Sequence of chain 1.A:
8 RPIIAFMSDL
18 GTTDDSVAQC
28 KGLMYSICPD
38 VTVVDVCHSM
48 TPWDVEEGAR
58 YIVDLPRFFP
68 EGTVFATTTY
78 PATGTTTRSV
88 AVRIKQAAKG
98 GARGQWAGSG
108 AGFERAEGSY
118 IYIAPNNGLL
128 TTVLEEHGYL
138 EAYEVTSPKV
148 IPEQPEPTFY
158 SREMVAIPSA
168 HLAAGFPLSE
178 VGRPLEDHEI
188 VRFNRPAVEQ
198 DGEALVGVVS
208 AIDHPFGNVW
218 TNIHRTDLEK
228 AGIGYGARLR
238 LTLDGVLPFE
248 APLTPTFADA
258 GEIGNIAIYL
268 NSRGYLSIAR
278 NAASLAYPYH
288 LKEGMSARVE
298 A

The protein below binds the small molecule below.
Small molecule (SMILES): Nc1ncnc2c1ncn2[C@@H]1OC[C@@H](O)[C@H]1O

Sequence of chain 1.B:
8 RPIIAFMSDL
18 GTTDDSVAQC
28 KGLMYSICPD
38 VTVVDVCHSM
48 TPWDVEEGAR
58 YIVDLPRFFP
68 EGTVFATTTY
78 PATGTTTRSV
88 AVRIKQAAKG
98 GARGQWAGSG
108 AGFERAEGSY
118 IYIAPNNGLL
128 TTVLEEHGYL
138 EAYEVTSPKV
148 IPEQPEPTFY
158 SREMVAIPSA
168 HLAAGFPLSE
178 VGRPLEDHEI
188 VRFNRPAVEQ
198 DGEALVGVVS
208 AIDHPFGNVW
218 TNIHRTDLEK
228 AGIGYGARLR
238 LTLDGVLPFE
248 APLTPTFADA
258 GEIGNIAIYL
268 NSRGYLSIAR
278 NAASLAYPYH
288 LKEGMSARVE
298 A

Binding-site contacts:
Ligand atom C6 contacts residue PHE254 of chain 1.B at 3.4 Å (hydrophobic).
Ligand atom C6 contacts residue ARG277 of chain 1.B at 3.6 Å.
Ligand atom N1 contacts residue PHE254 of chain 1.B at 3.3 Å.
Ligand atom N3 contacts residue PHE254 of chain 1.B at 3.5 Å.
Ligand atom N6 contacts residue PHE254 of chain 1.B at 3.3 Å.
Ligand atom N6 contacts residue ARG277 of chain 1.B at 2.8 Å (salt-bridge).
Ligand atom O4' contacts residue GOL1 of chain 1.H at 3.5 Å (h-bond).
Ligand atom O3' contacts residue TYR77 of chain 1.A at 3.5 Å (h-bond).
Ligand atom C4' contacts residue THR155 of chain 1.A at 3.5 Å.
Ligand atom O3' contacts residue ASP16 of chain 1.A at 2.6 Å (salt-bridge).
Ligand atom N6 contacts residue ASN215 of chain 1.B at 2.9 Å (h-bond).
Ligand atom C4 contacts residue TRP50 of chain 1.A at 3.2 Å (hydrophobic).
Ligand atom O3' contacts residue SER158 of chain 1.A at 2.6 Å (h-bond).
Ligand atom N1 contacts residue ARG277 of chain 1.B at 3.5 Å (salt-bridge).
Ligand atom N7 contacts residue ASN215 of chain 1.B at 3.1 Å (h-bond).
Ligand atom N1 contacts residue ALA279 of chain 1.B at 2.8 Å (h-bond).
Ligand atom N7 contacts residue PHE254 of chain 1.B at 3.4 Å.
Ligand atom O2' contacts residue TRP50 of chain 1.A at 3.3 Å (h-bond).
Ligand atom O2' contacts residue ASP16 of chain 1.A at 2.5 Å (salt-bridge).
Ligand atom C8 contacts residue PHE213 of chain 1.B at 3.5 Å (hydrophobic).
Ligand atom C2 contacts residue PHE254 of chain 1.B at 3.6 Å (hydrophobic).
Ligand atom N3 contacts residue PRO78 of chain 1.A at 3.4 Å.
Ligand atom C5 contacts residue PHE254 of chain 1.B at 3.5 Å (hydrophobic).
Ligand atom N7 contacts residue PHE213 of chain 1.B at 3.5 Å.
Ligand atom C2 contacts residue PRO78 of chain 1.A at 3.4 Å (hydrophobic).
Ligand atom C2' contacts residue PHE213 of chain 1.B at 3.5 Å (hydrophobic).
Ligand atom C2' contacts residue ASP16 of chain 1.A at 3.4 Å.
Ligand atom O4' contacts residue THR155 of chain 1.A at 3.1 Å (h-bond).
Ligand atom O4' contacts residue THR80 of chain 1.A at 3.4 Å.
Ligand atom C5 contacts residue TRP50 of chain 1.A at 3.5 Å (hydrophobic).
Ligand atom C4 contacts residue PHE254 of chain 1.B at 3.5 Å (hydrophobic).
Ligand atom N9 contacts residue PHE254 of chain 1.B at 3.6 Å.
Ligand atom O2' contacts residue TYR77 of chain 1.A at 3.2 Å (h-bond).
Ligand atom C2 contacts residue ALA279 of chain 1.B at 3.3 Å (hydrophobic).
Ligand atom C6 contacts residue TRP50 of chain 1.A at 3.5 Å (hydrophobic).
Ligand atom C8 contacts residue GOL1 of chain 1.H at 3.4 Å.
Ligand atom N9 contacts residue TRP50 of chain 1.A at 3.5 Å (h-bond).
Ligand atom N3 contacts residue TRP50 of chain 1.A at 3.4 Å (h-bond).
Ligand atom C3' contacts residue ASP16 of chain 1.A at 3.5 Å.
Ligand atom C1' contacts residue TYR77 of chain 1.A at 3.4 Å (hydrophobic).